This small molecule binds to this protein.
Small molecule (SMILES): Cc1cc(OCCCc2c(C(=O)NS(=O)(=O)c3ccccc3)[nH]c3ccccc23)cc(C)c1Cl

Sequence of chain 1.D:
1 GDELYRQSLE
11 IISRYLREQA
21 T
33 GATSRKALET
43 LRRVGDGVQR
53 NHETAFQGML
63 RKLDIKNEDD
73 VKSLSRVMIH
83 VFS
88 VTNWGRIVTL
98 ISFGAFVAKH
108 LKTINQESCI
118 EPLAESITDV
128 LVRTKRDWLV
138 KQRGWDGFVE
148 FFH

Binding-site contacts:
Ligand atom C18 contacts residue PHE100 of chain 1.D at 3.3 Å (hydrophobic).
Ligand atom C09 contacts residue VAL83 of chain 1.D at 3.6 Å (hydrophobic).
Ligand atom C16 contacts residue MET80 of chain 1.D at 3.6 Å (hydrophobic).
Ligand atom C20 contacts residue MET80 of chain 1.D at 3.8 Å (hydrophobic).
Ligand atom C17 contacts residue GLY101 of chain 1.D at 3.4 Å.
Ligand atom C17 contacts residue MET80 of chain 1.D at 4.0 Å (hydrophobic).
Ligand atom C29 contacts residue ARG93 of chain 1.D at 3.7 Å.
Ligand atom C22 contacts residue MET80 of chain 1.D at 3.5 Å (hydrophobic).
Ligand atom C19 contacts residue PHE100 of chain 1.D at 3.8 Å (hydrophobic).
Ligand atom C29 contacts residue GLY92 of chain 1.D at 3.4 Å.
Ligand atom C14 contacts residue MET80 of chain 1.D at 3.5 Å (hydrophobic).
Ligand atom C23 contacts residue THR96 of chain 1.D at 3.8 Å.
Ligand atom CL1 contacts residue LEU76 of chain 1.D at 3.6 Å.
Ligand atom C22 contacts residue VAL79 of chain 1.D at 3.4 Å (hydrophobic).
Ligand atom C19 contacts residue LEU97 of chain 1.D at 3.5 Å (hydrophobic).
Ligand atom C18 contacts residue LEU97 of chain 1.D at 3.1 Å (hydrophobic).
Ligand atom O28 contacts residue ARG93 of chain 1.D at 3.8 Å.
Ligand atom C34 contacts residue GLY92 of chain 1.D at 3.6 Å.
Ligand atom C10 contacts residue LEU97 of chain 1.D at 3.9 Å (hydrophobic).
Ligand atom C21 contacts residue MET80 of chain 1.D at 3.5 Å (hydrophobic).
Ligand atom CL1 contacts residue MET80 of chain 1.D at 3.9 Å.
Ligand atom C03 contacts residue PHE58 of chain 1.D at 3.8 Å (hydrophobic).
Ligand atom C07 contacts residue THR96 of chain 1.D at 3.8 Å.
Ligand atom C16 contacts residue PHE100 of chain 1.D at 3.1 Å (hydrophobic).
Ligand atom C17 contacts residue PHE100 of chain 1.D at 3.6 Å (hydrophobic).
Ligand atom C04 contacts residue MET61 of chain 1.D at 3.5 Å (hydrophobic).
Ligand atom C10 contacts residue VAL83 of chain 1.D at 3.7 Å (hydrophobic).
Ligand atom C30 contacts residue THR96 of chain 1.D at 3.4 Å.
Ligand atom C14 contacts residue PHE100 of chain 1.D at 3.5 Å (hydrophobic).
Ligand atom C05 contacts residue PHE100 of chain 1.D at 3.4 Å (hydrophobic).
Ligand atom C08 contacts residue LEU97 of chain 1.D at 3.6 Å (hydrophobic).
Ligand atom O24 contacts residue THR96 of chain 1.D at 3.5 Å (h-bond).
Ligand atom C33 contacts residue ARG93 of chain 1.D at 3.7 Å.
Ligand atom C03 contacts residue MET61 of chain 1.D at 3.4 Å (hydrophobic).
Ligand atom C34 contacts residue ARG93 of chain 1.D at 3.3 Å.
Ligand atom C03 contacts residue ALA57 of chain 1.D at 3.5 Å (hydrophobic).
Ligand atom C04 contacts residue PHE100 of chain 1.D at 3.2 Å (hydrophobic).
Ligand atom O11 contacts residue LEU97 of chain 1.D at 3.3 Å.
Ligand atom C08 contacts residue THR96 of chain 1.D at 3.3 Å.
Ligand atom C04 contacts residue PHE58 of chain 1.D at 3.7 Å (hydrophobic).